Sequence of chain 1.A:
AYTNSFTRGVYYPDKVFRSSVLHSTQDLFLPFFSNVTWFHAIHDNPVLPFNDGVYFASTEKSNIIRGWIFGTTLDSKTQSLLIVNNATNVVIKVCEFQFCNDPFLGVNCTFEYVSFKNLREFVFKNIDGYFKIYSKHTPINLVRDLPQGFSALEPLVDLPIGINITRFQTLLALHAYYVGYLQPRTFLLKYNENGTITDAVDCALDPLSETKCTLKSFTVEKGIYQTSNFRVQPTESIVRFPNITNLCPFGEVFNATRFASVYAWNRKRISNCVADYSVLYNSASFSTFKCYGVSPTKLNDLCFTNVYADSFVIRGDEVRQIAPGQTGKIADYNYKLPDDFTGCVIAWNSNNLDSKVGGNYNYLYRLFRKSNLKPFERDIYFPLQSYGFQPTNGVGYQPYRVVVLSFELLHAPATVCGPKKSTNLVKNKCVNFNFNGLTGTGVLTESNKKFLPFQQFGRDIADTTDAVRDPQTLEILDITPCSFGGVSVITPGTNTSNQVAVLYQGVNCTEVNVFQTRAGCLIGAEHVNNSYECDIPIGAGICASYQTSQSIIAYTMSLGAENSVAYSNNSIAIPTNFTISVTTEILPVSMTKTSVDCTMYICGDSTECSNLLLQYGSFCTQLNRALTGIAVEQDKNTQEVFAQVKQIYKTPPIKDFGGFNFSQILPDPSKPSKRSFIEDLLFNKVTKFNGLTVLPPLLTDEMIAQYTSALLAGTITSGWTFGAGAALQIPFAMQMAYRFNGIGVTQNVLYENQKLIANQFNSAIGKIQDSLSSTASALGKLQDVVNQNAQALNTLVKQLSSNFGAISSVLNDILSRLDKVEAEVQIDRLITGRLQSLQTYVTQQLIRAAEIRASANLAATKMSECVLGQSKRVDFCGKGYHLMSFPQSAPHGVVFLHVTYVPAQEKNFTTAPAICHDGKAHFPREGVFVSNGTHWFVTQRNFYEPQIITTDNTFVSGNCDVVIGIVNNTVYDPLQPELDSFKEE

Binding-site contacts:
Ligand atom C6 contacts residue GLN804 of chain 1.A at 3.5 Å.
Ligand atom C1 contacts residue ASN801 of chain 1.A at 1.4 Å.
Ligand atom C2 contacts residue ASN801 of chain 1.A at 2.4 Å.
Ligand atom C3 contacts residue ASN801 of chain 1.A at 3.8 Å.
Ligand atom O6 contacts residue GLN804 of chain 1.A at 3.5 Å (h-bond).
Ligand atom N2 contacts residue ASN801 of chain 1.A at 2.9 Å (h-bond).
Ligand atom C3 contacts residue SER803 of chain 1.A at 4.3 Å.
Ligand atom C7 contacts residue ASN801 of chain 1.A at 3.9 Å.
Ligand atom O7 contacts residue ASN801 of chain 1.A at 4.3 Å.
Ligand atom C8 contacts residue GLN804 of chain 1.A at 4.4 Å.
Ligand atom C5 contacts residue ASN801 of chain 1.A at 3.6 Å.
Ligand atom C4 contacts residue ASN801 of chain 1.A at 4.2 Å.
Ligand atom C2 contacts residue SER803 of chain 1.A at 4.4 Å.
Ligand atom O5 contacts residue SER803 of chain 1.A at 3.5 Å (h-bond).
Ligand atom C5 contacts residue SER803 of chain 1.A at 3.5 Å.
Ligand atom C1 contacts residue SER803 of chain 1.A at 3.3 Å.
Ligand atom C8 contacts residue LYS795 of chain 1.A at 4.4 Å.
Ligand atom O5 contacts residue ASN801 of chain 1.A at 2.2 Å (h-bond).
Ligand atom O5 contacts residue GLN804 of chain 1.A at 4.1 Å.
Ligand atom C4 contacts residue SER803 of chain 1.A at 4.4 Å.
Ligand atom C5 contacts residue GLN804 of chain 1.A at 3.6 Å.

This protein binds this small molecule.
Small molecule (SMILES): CC(=O)N[C@H]1[C@H](O[C@H]2[C@H](O)[C@@H](NC(C)=O)CO[C@@H]2CO)O[C@H](CO)[C@@H](O)[C@@H]1O